Binding-site contacts:
Ligand atom O7 contacts residue GLY336 of chain 1.C at 3.4 Å.
Ligand atom O3 contacts residue ARG337 of chain 1.C at 4.4 Å.
Ligand atom C7 contacts residue PHE348 of chain 1.C at 3.2 Å (hydrophobic).
Ligand atom O5 contacts residue ASN368 of chain 1.C at 3.8 Å.
Ligand atom C7 contacts residue ARG346 of chain 1.C at 4.5 Å.
Ligand atom C8 contacts residue ARG337 of chain 1.C at 3.5 Å.
Ligand atom C1 contacts residue ASN350 of chain 1.C at 1.4 Å.
Ligand atom N2 contacts residue ASN350 of chain 1.C at 2.9 Å (h-bond).
Ligand atom O7 contacts residue ASN350 of chain 1.C at 4.1 Å.
Ligand atom C1 contacts residue NAG1 of chain 1.BA at 4.3 Å.
Ligand atom O7 contacts residue ARG337 of chain 1.C at 3.5 Å (salt-bridge).
Ligand atom C6 contacts residue NAG1 of chain 1.BA at 3.4 Å.
Ligand atom C7 contacts residue GLY336 of chain 1.C at 4.3 Å.
Ligand atom C5 contacts residue ASN350 of chain 1.C at 3.7 Å.
Ligand atom C2 contacts residue ASN350 of chain 1.C at 2.5 Å.
Ligand atom C7 contacts residue ARG337 of chain 1.C at 3.9 Å.
Ligand atom O7 contacts residue PHE348 of chain 1.C at 3.7 Å.
Ligand atom C8 contacts residue PHE348 of chain 1.C at 3.3 Å (hydrophobic).
Ligand atom O7 contacts residue ARG346 of chain 1.C at 3.4 Å (salt-bridge).
Ligand atom C3 contacts residue ASN350 of chain 1.C at 3.8 Å.
Ligand atom C1 contacts residue ASN368 of chain 1.C at 3.5 Å.
Ligand atom C5 contacts residue ASN368 of chain 1.C at 3.9 Å.
Ligand atom O5 contacts residue NAG1 of chain 1.BA at 3.4 Å (h-bond).
Ligand atom C4 contacts residue ASN350 of chain 1.C at 4.2 Å.
Ligand atom O5 contacts residue ASN350 of chain 1.C at 2.4 Å (h-bond).
Ligand atom C7 contacts residue ASN350 of chain 1.C at 3.9 Å.
Ligand atom N2 contacts residue PHE348 of chain 1.C at 3.3 Å (h-bond).
Ligand atom O6 contacts residue NAG1 of chain 1.BA at 4.0 Å.
Ligand atom C5 contacts residue NAG1 of chain 1.BA at 3.7 Å.
Ligand atom O7 contacts residue THR335 of chain 1.C at 3.9 Å.
Ligand atom C8 contacts residue LYS347 of chain 1.C at 4.0 Å.

Sequence of chain 1.C:
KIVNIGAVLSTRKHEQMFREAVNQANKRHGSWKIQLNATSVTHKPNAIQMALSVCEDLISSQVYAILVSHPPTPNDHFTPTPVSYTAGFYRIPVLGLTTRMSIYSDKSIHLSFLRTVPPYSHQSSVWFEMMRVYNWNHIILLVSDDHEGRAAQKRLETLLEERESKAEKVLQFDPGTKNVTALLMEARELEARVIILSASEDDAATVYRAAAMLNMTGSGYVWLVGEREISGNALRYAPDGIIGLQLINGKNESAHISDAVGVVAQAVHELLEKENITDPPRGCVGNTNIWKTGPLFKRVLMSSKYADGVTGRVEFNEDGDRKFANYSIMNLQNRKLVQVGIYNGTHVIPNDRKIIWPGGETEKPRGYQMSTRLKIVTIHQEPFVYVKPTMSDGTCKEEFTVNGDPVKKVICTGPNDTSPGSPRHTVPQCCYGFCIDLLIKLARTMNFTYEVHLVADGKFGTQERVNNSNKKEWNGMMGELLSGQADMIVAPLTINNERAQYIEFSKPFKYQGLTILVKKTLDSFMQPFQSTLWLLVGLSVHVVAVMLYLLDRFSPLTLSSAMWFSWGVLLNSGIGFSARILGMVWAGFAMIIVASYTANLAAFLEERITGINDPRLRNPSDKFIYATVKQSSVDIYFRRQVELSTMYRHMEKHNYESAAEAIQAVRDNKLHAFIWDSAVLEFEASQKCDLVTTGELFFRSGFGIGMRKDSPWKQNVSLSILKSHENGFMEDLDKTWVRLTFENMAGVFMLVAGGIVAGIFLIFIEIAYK

A small-molecule ligand and the protein it binds are described below.
Small molecule (SMILES): CC(=O)N[C@@H]1[C@@H](O)[C@H](O)[C@@H](CO)O[C@H]1O